Binding-site contacts:
Ligand atom O5 contacts residue ILE159 of chain 1.A at 3.9 Å.
Ligand atom N2 contacts residue ASN119 of chain 1.A at 2.5 Å (h-bond).
Ligand atom N2 contacts residue GLU161 of chain 1.A at 3.5 Å (salt-bridge).
Ligand atom C8 contacts residue PRO117 of chain 1.A at 4.0 Å (hydrophobic).
Ligand atom O3 contacts residue GLU161 of chain 1.A at 4.4 Å.
Ligand atom C5 contacts residue ASN119 of chain 1.A at 3.6 Å.
Ligand atom C5 contacts residue TYR152 of chain 1.A at 4.1 Å (hydrophobic).
Ligand atom C3 contacts residue GLU161 of chain 1.A at 3.6 Å.
Ligand atom C1 contacts residue ASN119 of chain 1.A at 1.4 Å.
Ligand atom C8 contacts residue ASN119 of chain 1.A at 3.3 Å.
Ligand atom C8 contacts residue ILE118 of chain 1.A at 3.6 Å (hydrophobic).
Ligand atom C1 contacts residue ILE159 of chain 1.A at 4.3 Å (hydrophobic).
Ligand atom C2 contacts residue GLU161 of chain 1.A at 3.9 Å.
Ligand atom O7 contacts residue ASN119 of chain 1.A at 3.2 Å (h-bond).
Ligand atom O5 contacts residue ASN119 of chain 1.A at 2.4 Å (h-bond).
Ligand atom O6 contacts residue ILE159 of chain 1.A at 4.2 Å.
Ligand atom C4 contacts residue ASN119 of chain 1.A at 4.1 Å.
Ligand atom O5 contacts residue TYR152 of chain 1.A at 4.5 Å.
Ligand atom C6 contacts residue ILE159 of chain 1.A at 4.5 Å (hydrophobic).
Ligand atom C7 contacts residue ASN119 of chain 1.A at 2.8 Å.
Ligand atom C2 contacts residue ASN119 of chain 1.A at 2.1 Å.
Ligand atom C1 contacts residue GLU161 of chain 1.A at 3.9 Å.
Ligand atom C6 contacts residue TYR152 of chain 1.A at 3.5 Å (hydrophobic).
Ligand atom C3 contacts residue ASN119 of chain 1.A at 3.5 Å.

This protein binds this small molecule.
Small molecule (SMILES): CC(=O)N[C@@H]1[C@@H](O)[C@H](O)[C@@H](CO)O[C@H]1O

Sequence of chain 1.A:
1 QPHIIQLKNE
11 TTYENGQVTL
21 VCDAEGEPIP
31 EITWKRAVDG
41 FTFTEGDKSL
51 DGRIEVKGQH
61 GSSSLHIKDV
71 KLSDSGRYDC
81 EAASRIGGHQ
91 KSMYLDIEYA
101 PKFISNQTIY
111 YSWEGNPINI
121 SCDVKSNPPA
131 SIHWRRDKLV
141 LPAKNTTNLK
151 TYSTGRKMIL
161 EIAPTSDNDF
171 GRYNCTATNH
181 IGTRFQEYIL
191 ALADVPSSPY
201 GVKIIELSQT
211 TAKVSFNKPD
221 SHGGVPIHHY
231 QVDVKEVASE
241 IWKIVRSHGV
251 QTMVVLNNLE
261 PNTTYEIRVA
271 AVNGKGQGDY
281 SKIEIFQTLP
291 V